Sequence of chain 1.B:
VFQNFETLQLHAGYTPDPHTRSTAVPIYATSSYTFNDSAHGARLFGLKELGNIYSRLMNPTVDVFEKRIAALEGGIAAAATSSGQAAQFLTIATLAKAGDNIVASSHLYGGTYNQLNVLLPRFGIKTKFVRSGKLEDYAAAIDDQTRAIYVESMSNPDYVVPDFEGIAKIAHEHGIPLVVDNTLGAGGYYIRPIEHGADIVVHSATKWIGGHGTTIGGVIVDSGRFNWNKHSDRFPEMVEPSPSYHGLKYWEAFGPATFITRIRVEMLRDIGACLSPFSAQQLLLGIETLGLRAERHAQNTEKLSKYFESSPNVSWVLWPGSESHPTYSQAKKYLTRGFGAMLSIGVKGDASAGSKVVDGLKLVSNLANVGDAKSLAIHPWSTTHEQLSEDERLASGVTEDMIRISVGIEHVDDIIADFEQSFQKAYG

Binding-site contacts:
Ligand atom O11 contacts residue THR227 of chain 1.B at 2.7 Å (h-bond).
Ligand atom C02 contacts residue ASP202 of chain 1.B at 3.5 Å.
Ligand atom N24 contacts residue TYR130 of chain 1.B at 3.0 Å.
Ligand atom C04 contacts residue TYR130 of chain 1.B at 3.6 Å (hydrophobic).
Ligand atom C31 contacts residue LYS228 of chain 1.B at 3.6 Å.
Ligand atom N03 contacts residue GLN109 of chain 1.B at 3.3 Å (h-bond).
Ligand atom C06 contacts residue ARG77 of chain 2.D at 3.6 Å.
Ligand atom C01 contacts residue ASP202 of chain 1.B at 3.3 Å.
Ligand atom C05 contacts residue LYS228 of chain 1.B at 3.5 Å.
Ligand atom P08 contacts residue SER225 of chain 1.B at 3.4 Å.
Ligand atom O10 contacts residue LYS228 of chain 1.B at 3.5 Å (salt-bridge).
Ligand atom O07 contacts residue GLY105 of chain 1.B at 3.3 Å.
Ligand atom O29 contacts residue ARG425 of chain 1.B at 3.1 Å (salt-bridge).
Ligand atom C12 contacts residue LYS228 of chain 1.B at 2.7 Å.
Ligand atom C05 contacts residue TYR130 of chain 1.B at 3.5 Å (hydrophobic).
Ligand atom O29 contacts residue ASN177 of chain 1.B at 3.1 Å (h-bond).
Ligand atom O30 contacts residue ASN390 of chain 1.B at 3.4 Å (h-bond).
Ligand atom O07 contacts residue SER225 of chain 1.B at 3.0 Å (h-bond).
Ligand atom C27 contacts residue ALA389 of chain 1.B at 3.4 Å (hydrophobic).
Ligand atom N03 contacts residue ASP202 of chain 1.B at 2.8 Å (salt-bridge).
Ligand atom O09 contacts residue GLY105 of chain 1.B at 3.2 Å (h-bond).
Ligand atom O10 contacts residue TYR75 of chain 2.D at 2.5 Å (h-bond).
Ligand atom C02 contacts residue TYR130 of chain 1.B at 3.6 Å (hydrophobic).
Ligand atom O09 contacts residue SER104 of chain 1.B at 3.4 Å.
Ligand atom O11 contacts residue GLY105 of chain 1.B at 2.8 Å (h-bond).
Ligand atom O11 contacts residue SER225 of chain 1.B at 2.7 Å (h-bond).
Ligand atom O29 contacts residue TYR130 of chain 1.B at 3.3 Å.
Ligand atom C13 contacts residue LYS228 of chain 1.B at 1.6 Å.
Ligand atom O10 contacts residue ARG77 of chain 2.D at 2.8 Å (salt-bridge).
Ligand atom P08 contacts residue ARG77 of chain 2.D at 3.6 Å.
Ligand atom C25 contacts residue TYR130 of chain 1.B at 3.6 Å (hydrophobic).
Ligand atom P08 contacts residue GLY105 of chain 1.B at 3.4 Å.
Ligand atom C25 contacts residue LYS228 of chain 1.B at 3.1 Å.
Ligand atom C04 contacts residue GLN109 of chain 1.B at 3.2 Å.
Ligand atom O30 contacts residue ARG425 of chain 1.B at 3.0 Å (salt-bridge).
Ligand atom C26 contacts residue TYR130 of chain 1.B at 3.1 Å (hydrophobic).
Ligand atom N24 contacts residue LYS228 of chain 1.B at 2.5 Å (salt-bridge).
Ligand atom O09 contacts residue GLN106 of chain 1.B at 2.8 Å (h-bond).
Ligand atom O09 contacts residue ARG77 of chain 2.D at 2.8 Å (salt-bridge).
Ligand atom C27 contacts residue TYR75 of chain 2.D at 3.5 Å (hydrophobic).

The protein below binds the small molecule below.
Small molecule (SMILES): C=C[C@H](NCc1c(COP(=O)(O)O)cnc(C)c1O)C(=O)O

Sequence of chain 2.D:
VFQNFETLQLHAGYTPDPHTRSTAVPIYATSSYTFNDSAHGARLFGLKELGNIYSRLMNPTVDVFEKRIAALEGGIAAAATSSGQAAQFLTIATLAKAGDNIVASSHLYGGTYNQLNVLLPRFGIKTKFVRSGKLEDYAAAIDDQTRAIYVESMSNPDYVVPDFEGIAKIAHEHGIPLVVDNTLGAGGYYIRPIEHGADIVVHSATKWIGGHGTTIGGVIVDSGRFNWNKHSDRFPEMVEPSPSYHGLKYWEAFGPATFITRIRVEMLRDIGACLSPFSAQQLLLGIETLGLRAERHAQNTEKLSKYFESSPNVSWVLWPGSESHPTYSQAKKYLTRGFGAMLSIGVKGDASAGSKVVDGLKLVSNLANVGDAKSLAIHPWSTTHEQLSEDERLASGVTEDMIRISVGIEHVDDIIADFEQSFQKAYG